Binding-site contacts:
Ligand atom O3 contacts residue THR27 of chain 1.B at 3.5 Å (h-bond).
Ligand atom O5 contacts residue ASP6 of chain 1.B at 2.6 Å (salt-bridge).
Ligand atom O1 contacts residue ASN108 of chain 1.B at 3.2 Å (h-bond).
Ligand atom O10 contacts residue ARG169 of chain 1.B at 2.9 Å (salt-bridge).
Ligand atom O4 contacts residue ASN28 of chain 1.B at 2.9 Å (h-bond).
Ligand atom C4 contacts residue ASN28 of chain 1.B at 3.7 Å.
Ligand atom O6 contacts residue ASN28 of chain 1.B at 3.3 Å (h-bond).
Ligand atom O10 contacts residue SER167 of chain 1.B at 3.6 Å.
Ligand atom C3 contacts residue ASP6 of chain 1.B at 3.3 Å.
Ligand atom O9 contacts residue SER167 of chain 1.B at 2.7 Å (h-bond).
Ligand atom O7 contacts residue SER167 of chain 1.B at 3.6 Å.
Ligand atom C2 contacts residue LYS86 of chain 1.B at 1.3 Å.
Ligand atom C3 contacts residue THR26 of chain 1.B at 3.8 Å.
Ligand atom O3 contacts residue LYS86 of chain 1.B at 2.6 Å (salt-bridge).
Ligand atom O5 contacts residue SER167 of chain 1.B at 3.0 Å (h-bond).
Ligand atom O3 contacts residue THR26 of chain 1.B at 3.6 Å.
Ligand atom O10 contacts residue ARG135 of chain 1.B at 2.8 Å (salt-bridge).
Ligand atom C5 contacts residue ASN28 of chain 1.B at 3.7 Å.
Ligand atom O9 contacts residue ARG169 of chain 1.B at 2.8 Å (salt-bridge).
Ligand atom P1 contacts residue ARG135 of chain 1.B at 3.8 Å.
Ligand atom C6 contacts residue PHE132 of chain 1.B at 3.6 Å (hydrophobic).
Ligand atom O3 contacts residue ASN28 of chain 1.B at 3.2 Å (h-bond).
Ligand atom C5 contacts residue ASP6 of chain 1.B at 3.3 Å.
Ligand atom C1 contacts residue LYS86 of chain 1.B at 2.4 Å.
Ligand atom O5 contacts residue ALA166 of chain 1.B at 3.5 Å.
Ligand atom C1 contacts residue SER130 of chain 1.B at 3.6 Å.
Ligand atom O4 contacts residue PHE132 of chain 1.B at 3.5 Å.
Ligand atom O1 contacts residue SER130 of chain 1.B at 2.8 Å (h-bond).
Ligand atom C4 contacts residue LYS86 of chain 1.B at 3.5 Å.
Ligand atom O7 contacts residue ARG135 of chain 1.B at 3.3 Å (salt-bridge).
Ligand atom O6 contacts residue ARG135 of chain 1.B at 3.1 Å (salt-bridge).
Ligand atom O1 contacts residue LYS86 of chain 1.B at 3.0 Å (salt-bridge).
Ligand atom O3 contacts residue ASP6 of chain 1.B at 2.7 Å (salt-bridge).
Ligand atom C1 contacts residue THR110 of chain 1.B at 3.4 Å.
Ligand atom O4 contacts residue LYS86 of chain 1.B at 3.5 Å (salt-bridge).
Ligand atom P1 contacts residue SER167 of chain 1.B at 3.5 Å.
Ligand atom O6 contacts residue PHE132 of chain 1.B at 3.4 Å.
Ligand atom C3 contacts residue LYS86 of chain 1.B at 2.4 Å.
Ligand atom P1 contacts residue ARG169 of chain 1.B at 3.7 Å.
Ligand atom C4 contacts residue PHE132 of chain 1.B at 3.6 Å (hydrophobic).

Sequence of chain 1.C:
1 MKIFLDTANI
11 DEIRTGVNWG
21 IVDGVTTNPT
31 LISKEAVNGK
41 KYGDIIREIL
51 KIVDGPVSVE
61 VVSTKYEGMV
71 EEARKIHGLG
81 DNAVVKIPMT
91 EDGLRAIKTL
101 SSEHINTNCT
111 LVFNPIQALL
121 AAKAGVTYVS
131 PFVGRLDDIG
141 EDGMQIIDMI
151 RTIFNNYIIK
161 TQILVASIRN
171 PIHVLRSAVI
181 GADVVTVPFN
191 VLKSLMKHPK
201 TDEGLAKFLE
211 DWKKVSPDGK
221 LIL

A small-molecule ligand and the protein it binds are described below.
Small molecule (SMILES): O=C(CO)[C@@H](O)[C@H](O)[C@H](O)[C@H](O)COP(=O)(O)O

Sequence of chain 1.B:
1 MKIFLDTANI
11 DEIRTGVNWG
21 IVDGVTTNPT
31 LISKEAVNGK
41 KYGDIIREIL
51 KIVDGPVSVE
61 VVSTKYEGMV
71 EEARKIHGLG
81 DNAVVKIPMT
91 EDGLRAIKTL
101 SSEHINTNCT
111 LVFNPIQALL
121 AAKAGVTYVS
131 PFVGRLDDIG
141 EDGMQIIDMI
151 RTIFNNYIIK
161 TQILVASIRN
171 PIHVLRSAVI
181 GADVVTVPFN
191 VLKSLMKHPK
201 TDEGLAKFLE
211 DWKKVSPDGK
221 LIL